A small-molecule ligand and the protein it binds are described below.
Small molecule (SMILES): CC(=O)N[C@H]1[C@H](O[C@H]2[C@H](O)[C@@H](NC(C)=O)CO[C@@H]2CO)O[C@H](CO)[C@@H](O)[C@@H]1O

Sequence of chain 1.E:
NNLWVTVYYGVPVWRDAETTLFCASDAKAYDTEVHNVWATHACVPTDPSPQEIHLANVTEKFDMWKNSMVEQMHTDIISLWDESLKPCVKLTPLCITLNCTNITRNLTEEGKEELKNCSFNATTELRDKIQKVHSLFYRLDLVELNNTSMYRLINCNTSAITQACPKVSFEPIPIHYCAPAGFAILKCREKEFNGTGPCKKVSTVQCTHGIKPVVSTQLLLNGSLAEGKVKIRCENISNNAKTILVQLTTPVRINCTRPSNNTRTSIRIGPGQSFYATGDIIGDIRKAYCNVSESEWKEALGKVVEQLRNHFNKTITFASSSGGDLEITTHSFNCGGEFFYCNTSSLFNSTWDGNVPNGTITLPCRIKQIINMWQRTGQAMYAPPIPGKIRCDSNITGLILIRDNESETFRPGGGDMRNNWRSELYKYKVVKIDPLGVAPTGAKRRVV

Binding-site contacts:
Ligand atom C1 contacts residue ASN270 of chain 1.E at 1.4 Å.
Ligand atom C2 contacts residue NAG1 of chain 1.MA at 4.2 Å.
Ligand atom O5 contacts residue NAG1 of chain 1.MA at 4.0 Å.
Ligand atom C8 contacts residue THR382 of chain 1.E at 3.7 Å.
Ligand atom C7 contacts residue ASN306 of chain 1.E at 4.2 Å.
Ligand atom C6 contacts residue ARG413 of chain 1.E at 4.3 Å.
Ligand atom C4 contacts residue ARG268 of chain 1.E at 2.2 Å.
Ligand atom C3 contacts residue ASN270 of chain 1.E at 3.8 Å.
Ligand atom C5 contacts residue ARG268 of chain 1.E at 1.4 Å.
Ligand atom O7 contacts residue ASN270 of chain 1.E at 3.2 Å (h-bond).
Ligand atom C7 contacts residue ASN270 of chain 1.E at 3.2 Å.
Ligand atom C3 contacts residue ARG268 of chain 1.E at 2.7 Å.
Ligand atom O5 contacts residue ARG413 of chain 1.E at 4.0 Å.
Ligand atom O7 contacts residue ASN306 of chain 1.E at 3.8 Å.
Ligand atom C5 contacts residue ASN270 of chain 1.E at 3.8 Å.
Ligand atom C2 contacts residue ARG268 of chain 1.E at 3.4 Å.
Ligand atom O3 contacts residue ARG268 of chain 1.E at 3.9 Å.
Ligand atom C4 contacts residue ASN270 of chain 1.E at 4.2 Å.
Ligand atom O5 contacts residue ASN270 of chain 1.E at 2.5 Å (h-bond).
Ligand atom O5 contacts residue ARG268 of chain 1.E at 2.5 Å (salt-bridge).
Ligand atom C8 contacts residue VAL307 of chain 1.E at 3.9 Å (hydrophobic).
Ligand atom C8 contacts residue SER308 of chain 1.E at 3.6 Å.
Ligand atom C7 contacts residue THR382 of chain 1.E at 4.5 Å.
Ligand atom N2 contacts residue ASN270 of chain 1.E at 2.8 Å (h-bond).
Ligand atom C2 contacts residue ASN270 of chain 1.E at 2.4 Å.
Ligand atom O7 contacts residue NAG1 of chain 1.MA at 3.7 Å.
Ligand atom O4 contacts residue ARG268 of chain 1.E at 2.6 Å (salt-bridge).
Ligand atom O7 contacts residue THR382 of chain 1.E at 4.4 Å.
Ligand atom C6 contacts residue ARG268 of chain 1.E at 2.4 Å.
Ligand atom C1 contacts residue ARG268 of chain 1.E at 3.0 Å.
Ligand atom C1 contacts residue NAG1 of chain 1.MA at 3.8 Å.
Ligand atom O6 contacts residue ARG268 of chain 1.E at 2.7 Å (salt-bridge).
Ligand atom N2 contacts residue ARG268 of chain 1.E at 4.4 Å.
Ligand atom C8 contacts residue ASN306 of chain 1.E at 4.0 Å.
Ligand atom C8 contacts residue ASN270 of chain 1.E at 4.3 Å.